Sequence of chain 1.B:
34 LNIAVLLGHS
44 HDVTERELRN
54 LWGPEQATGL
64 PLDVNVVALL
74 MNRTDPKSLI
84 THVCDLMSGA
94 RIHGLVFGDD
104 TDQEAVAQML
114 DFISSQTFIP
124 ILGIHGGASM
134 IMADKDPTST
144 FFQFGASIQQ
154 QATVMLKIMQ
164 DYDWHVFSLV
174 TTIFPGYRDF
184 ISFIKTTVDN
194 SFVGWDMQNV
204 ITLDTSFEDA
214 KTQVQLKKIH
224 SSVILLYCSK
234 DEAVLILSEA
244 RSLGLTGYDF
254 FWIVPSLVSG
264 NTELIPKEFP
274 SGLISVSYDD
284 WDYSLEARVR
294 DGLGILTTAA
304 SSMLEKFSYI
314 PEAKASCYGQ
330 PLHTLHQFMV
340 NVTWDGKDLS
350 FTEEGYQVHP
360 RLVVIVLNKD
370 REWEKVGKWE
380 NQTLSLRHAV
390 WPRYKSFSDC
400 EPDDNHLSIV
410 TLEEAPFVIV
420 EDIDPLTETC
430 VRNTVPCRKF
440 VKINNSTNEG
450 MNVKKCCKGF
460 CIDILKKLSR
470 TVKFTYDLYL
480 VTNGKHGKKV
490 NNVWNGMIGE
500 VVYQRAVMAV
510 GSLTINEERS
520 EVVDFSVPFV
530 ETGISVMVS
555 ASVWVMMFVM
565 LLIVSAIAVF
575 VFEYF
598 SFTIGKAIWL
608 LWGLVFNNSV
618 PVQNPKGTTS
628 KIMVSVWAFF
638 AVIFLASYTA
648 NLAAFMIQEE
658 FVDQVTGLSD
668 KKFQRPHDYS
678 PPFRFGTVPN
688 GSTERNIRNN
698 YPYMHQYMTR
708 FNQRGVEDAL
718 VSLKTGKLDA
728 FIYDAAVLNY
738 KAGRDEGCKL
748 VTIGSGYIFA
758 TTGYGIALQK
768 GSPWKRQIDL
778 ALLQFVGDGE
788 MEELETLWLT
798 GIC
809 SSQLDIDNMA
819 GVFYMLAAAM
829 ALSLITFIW

The protein below binds the small molecule below.
Small molecule (SMILES): CC(=O)N[C@@H]1[C@@H](O)[C@H](O)[C@@H](CO)O[C@H]1O

Binding-site contacts:
Ligand atom O5 contacts residue ASN444 of chain 1.B at 2.4 Å (h-bond).
Ligand atom C8 contacts residue ASN444 of chain 1.B at 4.4 Å.
Ligand atom C2 contacts residue ASN444 of chain 1.B at 2.6 Å.
Ligand atom C1 contacts residue ASN444 of chain 1.B at 1.4 Å.
Ligand atom N2 contacts residue ASN444 of chain 1.B at 2.9 Å (h-bond).
Ligand atom C5 contacts residue ASN444 of chain 1.B at 3.6 Å.
Ligand atom C4 contacts residue ASN444 of chain 1.B at 4.3 Å.
Ligand atom C3 contacts residue ASN444 of chain 1.B at 3.9 Å.
Ligand atom C7 contacts residue ASN444 of chain 1.B at 4.2 Å.